A protein and the small-molecule ligand that binds it are described below.
Small molecule (SMILES): CC[C@H](C)[C@H](NC(=O)[C@H](CCC(=O)O)NC(=O)[C@H](/C=C/C(=O)O)NC(=O)[C@H](Cc1ccccc1)NC(=O)[C@H](CC(=O)O)NC(=O)CN)C(=O)N1CCC[C@H]1C=O

Binding-site contacts:
Ligand atom CD contacts residue TYR71 of chain 1.B at 3.5 Å (hydrophobic).
Ligand atom CG2 contacts residue TYR71 of chain 1.B at 3.4 Å (hydrophobic).
Ligand atom CD contacts residue GLN24 of chain 1.B at 3.9 Å.
Ligand atom N contacts residue THR69 of chain 1.B at 2.9 Å (h-bond).
Ligand atom CG contacts residue PHE19 of chain 1.B at 3.8 Å (hydrophobic).
Ligand atom CD2 contacts residue THR69 of chain 1.B at 3.6 Å.
Ligand atom CD2 contacts residue ARG62 of chain 1.B at 3.8 Å.
Ligand atom N contacts residue GLN24 of chain 1.B at 2.9 Å (h-bond).
Ligand atom CG1 contacts residue GLN24 of chain 1.B at 3.7 Å.
Ligand atom CG contacts residue THR69 of chain 1.B at 3.8 Å.
Ligand atom CD2 contacts residue PHE19 of chain 1.B at 3.2 Å (hydrophobic).
Ligand atom CZ contacts residue ARG68 of chain 1.B at 3.8 Å.
Ligand atom O contacts residue THR69 of chain 1.B at 3.4 Å.
Ligand atom CA contacts residue THR69 of chain 1.B at 3.6 Å.
Ligand atom CA contacts residue THR69 of chain 1.B at 3.8 Å.
Ligand atom CG contacts residue ARG68 of chain 1.B at 3.0 Å.
Ligand atom CA contacts residue GLN24 of chain 1.B at 4.0 Å.
Ligand atom CD2 contacts residue ARG68 of chain 1.B at 3.8 Å.
Ligand atom CD1 contacts residue PHE19 of chain 1.B at 4.0 Å (hydrophobic).
Ligand atom OE1 contacts residue TYR71 of chain 1.B at 3.3 Å (h-bond).
Ligand atom CD contacts residue TYR71 of chain 1.B at 3.5 Å (hydrophobic).
Ligand atom O contacts residue TYR71 of chain 1.B at 3.9 Å.
Ligand atom CG contacts residue TYR71 of chain 1.B at 3.4 Å (hydrophobic).
Ligand atom OE1 contacts residue GLN24 of chain 1.B at 2.8 Å (h-bond).
Ligand atom CD1 contacts residue LEU60 of chain 1.B at 4.0 Å (hydrophobic).
Ligand atom OE1 contacts residue ARG70 of chain 1.B at 3.0 Å.
Ligand atom C contacts residue THR69 of chain 1.B at 3.8 Å.
Ligand atom CE2 contacts residue PHE19 of chain 1.B at 3.4 Å (hydrophobic).
Ligand atom CB contacts residue ILE78 of chain 1.B at 4.0 Å (hydrophobic).
Ligand atom CZ contacts residue LEU26 of chain 1.B at 3.9 Å (hydrophobic).
Ligand atom OD2 contacts residue ARG68 of chain 1.B at 2.2 Å (salt-bridge).
Ligand atom CG2 contacts residue ILE78 of chain 1.B at 3.4 Å (hydrophobic).
Ligand atom C contacts residue THR69 of chain 1.B at 3.8 Å.
Ligand atom OD2 contacts residue THR69 of chain 1.B at 3.7 Å.
Ligand atom CE2 contacts residue THR69 of chain 1.B at 3.7 Å.
Ligand atom CB contacts residue THR69 of chain 1.B at 3.4 Å.
Ligand atom CE1 contacts residue THR69 of chain 1.B at 3.9 Å.
Ligand atom CB contacts residue ARG68 of chain 1.B at 3.2 Å.
Ligand atom CE2 contacts residue ARG68 of chain 1.B at 3.1 Å.
Ligand atom CZ contacts residue THR69 of chain 1.B at 3.9 Å.

Sequence of chain 1.B:
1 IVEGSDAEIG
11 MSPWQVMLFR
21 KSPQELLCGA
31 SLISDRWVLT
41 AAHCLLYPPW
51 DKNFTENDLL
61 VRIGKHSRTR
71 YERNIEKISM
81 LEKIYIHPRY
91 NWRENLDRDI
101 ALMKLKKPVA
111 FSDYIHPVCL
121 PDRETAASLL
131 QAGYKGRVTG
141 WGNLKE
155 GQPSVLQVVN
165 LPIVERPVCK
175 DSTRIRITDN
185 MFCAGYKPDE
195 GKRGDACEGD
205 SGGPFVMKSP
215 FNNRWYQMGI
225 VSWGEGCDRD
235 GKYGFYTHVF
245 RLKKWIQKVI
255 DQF